Sequence of chain 37.C:
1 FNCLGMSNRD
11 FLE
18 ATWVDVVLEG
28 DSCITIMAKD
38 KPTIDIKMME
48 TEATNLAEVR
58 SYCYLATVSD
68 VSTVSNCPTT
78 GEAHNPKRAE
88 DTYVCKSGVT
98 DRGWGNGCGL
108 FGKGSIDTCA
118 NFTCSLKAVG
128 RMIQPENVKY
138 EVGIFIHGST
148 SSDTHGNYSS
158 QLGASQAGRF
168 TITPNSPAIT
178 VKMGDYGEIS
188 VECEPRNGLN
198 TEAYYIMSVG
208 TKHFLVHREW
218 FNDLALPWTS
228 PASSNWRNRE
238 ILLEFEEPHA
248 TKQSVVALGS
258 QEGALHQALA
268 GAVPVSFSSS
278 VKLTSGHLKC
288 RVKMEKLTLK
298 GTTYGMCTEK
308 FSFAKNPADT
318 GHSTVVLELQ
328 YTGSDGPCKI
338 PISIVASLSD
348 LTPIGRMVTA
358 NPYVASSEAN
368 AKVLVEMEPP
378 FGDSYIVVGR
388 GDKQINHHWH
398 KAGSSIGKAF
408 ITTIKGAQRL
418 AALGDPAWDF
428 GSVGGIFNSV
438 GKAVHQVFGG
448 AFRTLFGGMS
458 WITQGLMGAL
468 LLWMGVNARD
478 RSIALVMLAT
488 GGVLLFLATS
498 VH

Binding-site contacts:
Ligand atom O5 contacts residue ASN154 of chain 37.C at 2.4 Å (h-bond).
Ligand atom O5 contacts residue SER157 of chain 37.C at 3.8 Å.
Ligand atom C7 contacts residue ASN154 of chain 37.C at 4.0 Å.
Ligand atom C1 contacts residue ASN154 of chain 37.C at 1.4 Å.
Ligand atom C2 contacts residue ASN154 of chain 37.C at 2.4 Å.
Ligand atom C5 contacts residue ASN154 of chain 37.C at 3.7 Å.
Ligand atom C8 contacts residue ASN154 of chain 37.C at 4.3 Å.
Ligand atom C1 contacts residue SER157 of chain 37.C at 3.9 Å.
Ligand atom C4 contacts residue ASN154 of chain 37.C at 4.2 Å.
Ligand atom N2 contacts residue ASN154 of chain 37.C at 2.9 Å (h-bond).
Ligand atom C3 contacts residue ASN154 of chain 37.C at 3.8 Å.

A small-molecule ligand and the protein it binds are described below.
Small molecule (SMILES): CC(=O)N[C@@H]1[C@@H](O)[C@H](O)[C@@H](CO)O[C@H]1O